Binding-site contacts:
Ligand atom C9 contacts residue ZN1 of chain 1.E at 3.1 Å.
Ligand atom C1 contacts residue TRP193 of chain 1.A at 3.7 Å (hydrophobic).
Ligand atom N2 contacts residue SER172 of chain 1.A at 3.1 Å (h-bond).
Ligand atom O91 contacts residue ZN1 of chain 1.E at 2.3 Å.
Ligand atom N3 contacts residue SER177 of chain 1.A at 3.3 Å (h-bond).
Ligand atom C8 contacts residue ZN1 of chain 1.F at 2.9 Å.
Ligand atom C7 contacts residue SER172 of chain 1.A at 3.4 Å.
Ligand atom C3 contacts residue SER192 of chain 1.A at 3.6 Å.
Ligand atom C9 contacts residue ZN1 of chain 1.F at 3.1 Å.
Ligand atom N1 contacts residue ASP171 of chain 1.A at 3.0 Å (salt-bridge).
Ligand atom C2' contacts residue PHE24 of chain 1.A at 3.1 Å (hydrophobic).
Ligand atom N1 contacts residue GLY196 of chain 1.A at 2.5 Å (h-bond).
Ligand atom C6 contacts residue GLY194 of chain 1.A at 3.6 Å.
Ligand atom N2' contacts residue PHE24 of chain 1.A at 3.2 Å.
Ligand atom C3' contacts residue SER177 of chain 1.A at 3.5 Å.
Ligand atom C4 contacts residue ZN1 of chain 1.D at 3.2 Å.
Ligand atom C8' contacts residue ZN1 of chain 1.D at 2.9 Å.
Ligand atom N2 contacts residue TRP193 of chain 1.A at 3.6 Å.
Ligand atom N4' contacts residue ZN1 of chain 1.E at 2.2 Å.
Ligand atom N4 contacts residue ZN1 of chain 1.F at 2.1 Å.
Ligand atom N3' contacts residue SER177 of chain 1.A at 3.2 Å (h-bond).
Ligand atom N1 contacts residue GLY194 of chain 1.A at 3.7 Å.
Ligand atom O92 contacts residue ZN1 of chain 1.D at 3.4 Å.
Ligand atom C3' contacts residue PHE24 of chain 1.A at 3.6 Å (hydrophobic).
Ligand atom C8' contacts residue ZN1 of chain 1.E at 3.0 Å.
Ligand atom N3 contacts residue ZN1 of chain 1.D at 2.1 Å.
Ligand atom C5' contacts residue ZN1 of chain 1.E at 3.4 Å.
Ligand atom C3' contacts residue ZN1 of chain 1.D at 3.6 Å.
Ligand atom C4' contacts residue ZN1 of chain 1.D at 3.1 Å.
Ligand atom N2 contacts residue GLY204 of chain 1.A at 3.5 Å.
Ligand atom C8 contacts residue ZN1 of chain 1.D at 2.9 Å.
Ligand atom O91 contacts residue ZN1 of chain 1.F at 2.2 Å.
Ligand atom N2 contacts residue ASP171 of chain 1.A at 3.0 Å (salt-bridge).
Ligand atom C5 contacts residue ZN1 of chain 1.F at 3.2 Å.
Ligand atom C7 contacts residue ASP171 of chain 1.A at 3.5 Å.
Ligand atom N3' contacts residue HIS40 of chain 1.A at 3.7 Å.
Ligand atom N1 contacts residue SER172 of chain 1.A at 3.6 Å (h-bond).
Ligand atom C9 contacts residue ZN1 of chain 1.D at 3.2 Å.
Ligand atom C4 contacts residue SER192 of chain 1.A at 3.7 Å.
Ligand atom N3' contacts residue ZN1 of chain 1.D at 2.0 Å.

The small molecule below binds the protein below.
Small molecule (SMILES): NC(=[NH2+])c1ccc2nc(C(O)(O)c3nc4ccc(C(N)=[NH2+])cc4[nH]3)[nH]c2c1

Sequence of chain 1.A:
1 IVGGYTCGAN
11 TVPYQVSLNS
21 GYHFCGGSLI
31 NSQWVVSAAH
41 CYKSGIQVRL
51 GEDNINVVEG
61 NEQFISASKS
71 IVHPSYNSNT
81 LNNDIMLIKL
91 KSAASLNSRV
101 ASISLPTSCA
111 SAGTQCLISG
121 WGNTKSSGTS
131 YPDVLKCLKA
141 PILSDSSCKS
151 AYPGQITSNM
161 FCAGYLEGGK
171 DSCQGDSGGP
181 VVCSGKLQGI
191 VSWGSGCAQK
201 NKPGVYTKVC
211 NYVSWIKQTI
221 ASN